Sequence of chain 1.A:
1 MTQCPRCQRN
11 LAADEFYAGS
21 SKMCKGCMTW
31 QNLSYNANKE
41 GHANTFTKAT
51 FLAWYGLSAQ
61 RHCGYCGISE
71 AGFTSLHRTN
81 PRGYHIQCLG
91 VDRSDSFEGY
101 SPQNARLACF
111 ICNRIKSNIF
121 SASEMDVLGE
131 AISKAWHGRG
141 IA

This protein binds this small molecule.
Small molecule (SMILES): Cc1cn([C@H]2C[C@H](O[P](=O)(O)OC[C@H]3O[C@@H](n4cnc5c(N)ncnc54)C[C@@H]3O[P](=O)(O)OC[C@H]3O[C@@H](n4cnc5c(N)ncnc54)C[C@@H]3O[P](=O)(O)OC[C@H]3O[C@@H](n4cnc5c(=O)nc(N)[nH]c54)C[C@@H]3O[P](=O)(O)OC[C@H]3O[C@@H](n4ccc(N)nc4=O)C[C@@H]3O[P](=O)(O)OC[C@H]3O[C@@H](n4ccc(N)nc4=O)C[C@@H]3O[P](=O)(O)OC[C@H]3O[C@@H](n4cc(C)c(=O)[nH]c4=O)C[C@@H]3O[P](=O)(O)OC[C@H]3O[C@@H](n4ccc(N)nc4=O)C[C@@H]3O)[C@@H](COP(=O)(O)O)O2)c(=O)[nH]c1=O

Binding-site contacts:
Ligand atom OP2 contacts residue GLY90 of chain 1.A at 3.3 Å.
Ligand atom C2 contacts residue ARG82 of chain 1.A at 3.5 Å.
Ligand atom C5' contacts residue TYR100 of chain 1.A at 3.3 Å (hydrophobic).
Ligand atom O2 contacts residue PHE110 of chain 1.A at 3.5 Å.
Ligand atom OP2 contacts residue NA1 of chain 1.S at 3.4 Å (h-bond).
Ligand atom OP1 contacts residue TYR100 of chain 1.A at 3.3 Å (h-bond).
Ligand atom OP1 contacts residue CYS88 of chain 1.A at 3.4 Å (h-bond).
Ligand atom N3 contacts residue PRO81 of chain 1.A at 3.5 Å.
Ligand atom N6 contacts residue ASN32 of chain 1.A at 2.9 Å (h-bond).
Ligand atom N6 contacts residue ASN36 of chain 1.A at 3.0 Å (h-bond).
Ligand atom O2 contacts residue PRO81 of chain 1.A at 3.2 Å.
Ligand atom OP1 contacts residue GLN87 of chain 1.A at 3.0 Å (h-bond).
Ligand atom O3' contacts residue ASN80 of chain 1.A at 3.3 Å (h-bond).
Ligand atom C2' contacts residue ASN32 of chain 1.A at 3.5 Å.
Ligand atom OP2 contacts residue TYR100 of chain 1.A at 2.6 Å (h-bond).
Ligand atom C8 contacts residue MET28 of chain 1.A at 3.5 Å (hydrophobic).
Ligand atom C1' contacts residue PHE110 of chain 1.A at 3.4 Å (hydrophobic).
Ligand atom O5' contacts residue SER20 of chain 1.A at 3.5 Å (h-bond).
Ligand atom C3' contacts residue SER20 of chain 1.A at 3.4 Å.
Ligand atom C5' contacts residue HIS85 of chain 1.A at 3.0 Å.
Ligand atom OP2 contacts residue CYS88 of chain 1.A at 3.2 Å (h-bond).
Ligand atom O5' contacts residue GLY19 of chain 1.A at 3.4 Å.
Ligand atom O4' contacts residue ASN80 of chain 1.A at 3.0 Å (h-bond).
Ligand atom OP2 contacts residue TYR17 of chain 1.A at 2.7 Å (h-bond).
Ligand atom N7 contacts residue ASN32 of chain 1.A at 3.1 Å (h-bond).
Ligand atom N7 contacts residue PT1 of chain 1.G at 3.0 Å.
Ligand atom OP2 contacts residue TYR17 of chain 1.A at 3.4 Å.
Ligand atom O4 contacts residue LYS39 of chain 1.A at 3.0 Å (salt-bridge).
Ligand atom OP2 contacts residue SER21 of chain 1.A at 2.8 Å (h-bond).
Ligand atom OP1 contacts residue ILE86 of chain 1.A at 3.3 Å.
Ligand atom C8 contacts residue SER21 of chain 1.A at 3.1 Å.
Ligand atom O3' contacts residue PHE110 of chain 1.A at 3.3 Å.
Ligand atom N7 contacts residue ASN36 of chain 1.A at 3.1 Å (h-bond).
Ligand atom OP1 contacts residue ARG93 of chain 1.A at 2.8 Å (salt-bridge).
Ligand atom OP1 contacts residue GLN87 of chain 1.A at 2.7 Å (h-bond).
Ligand atom P contacts residue TYR100 of chain 1.A at 3.4 Å.
Ligand atom OP2 contacts residue SER20 of chain 1.A at 2.3 Å (h-bond).
Ligand atom O5' contacts residue TYR17 of chain 1.A at 3.5 Å.
Ligand atom C8 contacts residue ASN32 of chain 1.A at 3.4 Å.
Ligand atom OP1 contacts residue GLY19 of chain 1.A at 3.0 Å (h-bond).